Sequence of chain 1.B:
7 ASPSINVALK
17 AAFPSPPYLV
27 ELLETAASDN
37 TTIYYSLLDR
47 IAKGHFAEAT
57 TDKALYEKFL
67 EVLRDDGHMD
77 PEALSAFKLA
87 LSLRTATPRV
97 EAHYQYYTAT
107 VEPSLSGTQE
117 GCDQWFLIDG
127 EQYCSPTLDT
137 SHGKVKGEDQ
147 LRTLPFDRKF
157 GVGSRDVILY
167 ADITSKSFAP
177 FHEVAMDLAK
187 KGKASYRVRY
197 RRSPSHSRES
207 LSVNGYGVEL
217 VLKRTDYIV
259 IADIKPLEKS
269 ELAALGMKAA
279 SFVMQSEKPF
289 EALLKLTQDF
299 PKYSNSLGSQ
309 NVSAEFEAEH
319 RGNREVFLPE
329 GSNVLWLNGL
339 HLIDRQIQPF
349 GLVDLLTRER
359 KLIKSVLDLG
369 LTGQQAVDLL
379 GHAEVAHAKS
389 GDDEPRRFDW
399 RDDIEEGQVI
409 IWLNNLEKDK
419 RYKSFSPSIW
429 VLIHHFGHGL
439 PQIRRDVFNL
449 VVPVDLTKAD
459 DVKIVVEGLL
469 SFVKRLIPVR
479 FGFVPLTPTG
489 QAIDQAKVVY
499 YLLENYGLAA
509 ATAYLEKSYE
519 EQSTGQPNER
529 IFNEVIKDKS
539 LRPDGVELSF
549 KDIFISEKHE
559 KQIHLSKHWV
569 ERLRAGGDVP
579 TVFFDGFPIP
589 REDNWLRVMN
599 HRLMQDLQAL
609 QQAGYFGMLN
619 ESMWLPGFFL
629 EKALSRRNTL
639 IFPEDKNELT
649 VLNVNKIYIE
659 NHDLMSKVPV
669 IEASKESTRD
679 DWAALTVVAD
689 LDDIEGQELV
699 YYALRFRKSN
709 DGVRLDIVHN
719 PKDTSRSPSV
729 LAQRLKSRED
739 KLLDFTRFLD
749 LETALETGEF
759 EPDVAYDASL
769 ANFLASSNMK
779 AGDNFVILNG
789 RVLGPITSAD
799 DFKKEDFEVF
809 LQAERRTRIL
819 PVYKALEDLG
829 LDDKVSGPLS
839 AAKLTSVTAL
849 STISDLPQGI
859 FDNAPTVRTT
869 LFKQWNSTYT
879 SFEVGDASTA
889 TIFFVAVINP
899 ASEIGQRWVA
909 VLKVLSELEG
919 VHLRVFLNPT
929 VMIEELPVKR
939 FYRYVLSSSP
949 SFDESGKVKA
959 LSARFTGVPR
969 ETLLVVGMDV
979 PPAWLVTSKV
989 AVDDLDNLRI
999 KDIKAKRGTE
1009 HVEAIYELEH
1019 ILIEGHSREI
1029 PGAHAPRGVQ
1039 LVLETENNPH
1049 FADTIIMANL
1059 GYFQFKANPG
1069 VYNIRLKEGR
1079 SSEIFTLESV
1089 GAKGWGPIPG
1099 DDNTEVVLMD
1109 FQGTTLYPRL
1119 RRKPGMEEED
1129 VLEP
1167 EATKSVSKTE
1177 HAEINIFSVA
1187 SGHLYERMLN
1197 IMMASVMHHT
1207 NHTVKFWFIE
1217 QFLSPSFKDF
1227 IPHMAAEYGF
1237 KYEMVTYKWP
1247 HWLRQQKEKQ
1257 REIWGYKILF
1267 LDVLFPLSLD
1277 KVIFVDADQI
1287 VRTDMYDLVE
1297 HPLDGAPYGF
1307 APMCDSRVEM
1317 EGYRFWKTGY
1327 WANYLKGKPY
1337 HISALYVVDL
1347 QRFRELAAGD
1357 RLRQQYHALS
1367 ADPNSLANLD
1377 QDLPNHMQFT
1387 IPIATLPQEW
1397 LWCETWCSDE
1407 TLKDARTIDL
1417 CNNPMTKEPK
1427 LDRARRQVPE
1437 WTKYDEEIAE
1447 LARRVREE

A protein and the small-molecule ligand that binds it are described below.
Small molecule (SMILES): CC(=O)N[C@@H]1[C@@H](O)[C@H](O)[C@@H](CO)O[C@H]1O

Binding-site contacts:
Ligand atom C2 contacts residue ASN309 of chain 1.B at 2.5 Å.
Ligand atom O6 contacts residue GLN308 of chain 1.B at 4.3 Å.
Ligand atom C5 contacts residue ASN309 of chain 1.B at 3.6 Å.
Ligand atom O7 contacts residue ASN309 of chain 1.B at 3.9 Å.
Ligand atom C4 contacts residue ASN309 of chain 1.B at 4.2 Å.
Ligand atom C6 contacts residue ASN309 of chain 1.B at 3.2 Å.
Ligand atom O5 contacts residue ASN309 of chain 1.B at 2.3 Å (h-bond).
Ligand atom N2 contacts residue ASN309 of chain 1.B at 3.0 Å (h-bond).
Ligand atom C3 contacts residue ASN309 of chain 1.B at 3.7 Å.
Ligand atom C1 contacts residue ASN309 of chain 1.B at 1.4 Å.
Ligand atom C7 contacts residue ASN309 of chain 1.B at 3.7 Å.
Ligand atom O6 contacts residue ASN309 of chain 1.B at 3.4 Å (h-bond).